The small molecule below binds the protein below.
Small molecule (SMILES): C=C(C)[C@]12C[C@@H](C)[C@@]34O[C@](Cc5ccccc5)(O[C@@H]1[C@@H]3C=C(COC(=O)Cc1ccc(O)c(OC)c1)C[C@]1(O)C(=O)C(C)=C[C@@H]41)O2

Sequence of chain 1.D:
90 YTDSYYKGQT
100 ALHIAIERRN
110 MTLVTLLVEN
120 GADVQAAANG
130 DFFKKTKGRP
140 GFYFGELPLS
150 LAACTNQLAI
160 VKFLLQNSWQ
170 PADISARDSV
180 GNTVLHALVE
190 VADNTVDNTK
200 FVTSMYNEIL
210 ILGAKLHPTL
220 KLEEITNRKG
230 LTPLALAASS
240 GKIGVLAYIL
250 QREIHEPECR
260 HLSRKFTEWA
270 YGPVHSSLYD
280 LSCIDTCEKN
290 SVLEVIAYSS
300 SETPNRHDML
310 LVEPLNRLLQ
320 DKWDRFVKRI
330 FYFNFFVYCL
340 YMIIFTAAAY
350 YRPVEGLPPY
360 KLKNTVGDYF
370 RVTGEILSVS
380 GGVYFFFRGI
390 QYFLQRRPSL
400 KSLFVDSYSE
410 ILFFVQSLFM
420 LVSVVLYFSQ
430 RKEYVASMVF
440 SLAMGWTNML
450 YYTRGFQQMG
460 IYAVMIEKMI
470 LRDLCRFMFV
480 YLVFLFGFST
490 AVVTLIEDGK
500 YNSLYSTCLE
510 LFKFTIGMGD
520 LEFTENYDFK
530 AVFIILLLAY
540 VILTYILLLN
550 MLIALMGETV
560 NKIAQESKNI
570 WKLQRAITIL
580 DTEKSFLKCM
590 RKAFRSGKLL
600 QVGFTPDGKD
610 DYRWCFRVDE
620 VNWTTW

Binding-site contacts:
Ligand atom CBL contacts residue LEU542 of chain 1.C at 3.9 Å (hydrophobic).
Ligand atom OAI contacts residue ARG453 of chain 1.D at 3.4 Å (salt-bridge).
Ligand atom CAP contacts residue LEU411 of chain 1.D at 3.4 Å (hydrophobic).
Ligand atom OAE contacts residue MET443 of chain 1.D at 3.9 Å.
Ligand atom CBT contacts residue ASN447 of chain 1.D at 3.4 Å.
Ligand atom CBB contacts residue TYR407 of chain 1.D at 3.2 Å (hydrophobic).
Ligand atom OAH contacts residue SER408 of chain 1.D at 2.8 Å (h-bond).
Ligand atom OAI contacts residue SER408 of chain 1.D at 2.4 Å (h-bond).
Ligand atom CBT contacts residue LEU411 of chain 1.D at 3.8 Å (hydrophobic).
Ligand atom CBD contacts residue LEU411 of chain 1.D at 3.5 Å (hydrophobic).
Ligand atom OAD contacts residue LEU411 of chain 1.D at 4.0 Å.
Ligand atom CBM contacts residue THR446 of chain 1.D at 3.6 Å.
Ligand atom CAK contacts residue LEU411 of chain 1.D at 3.9 Å (hydrophobic).
Ligand atom CBA contacts residue MET443 of chain 1.D at 3.8 Å (hydrophobic).
Ligand atom CBQ contacts residue SER408 of chain 1.D at 3.5 Å.
Ligand atom CAZ contacts residue MET443 of chain 1.D at 3.6 Å (hydrophobic).
Ligand atom CBQ contacts residue LEU411 of chain 1.D at 3.9 Å (hydrophobic).
Ligand atom OAG contacts residue TYR407 of chain 1.D at 3.3 Å.
Ligand atom CBS contacts residue SER408 of chain 1.D at 3.4 Å.
Ligand atom OAF contacts residue THR446 of chain 1.D at 3.0 Å.
Ligand atom CBT contacts residue TYR450 of chain 1.D at 3.7 Å (hydrophobic).
Ligand atom CAU contacts residue THR446 of chain 1.D at 3.6 Å.
Ligand atom CBP contacts residue TYR407 of chain 1.D at 3.6 Å (hydrophobic).
Ligand atom OAH contacts residue TYR450 of chain 1.D at 3.5 Å.
Ligand atom CBT contacts residue SER408 of chain 1.D at 3.9 Å.
Ligand atom OAG contacts residue LEU411 of chain 1.D at 3.5 Å.
Ligand atom CBS contacts residue GLU466 of chain 1.D at 3.4 Å.
Ligand atom OAE contacts residue THR446 of chain 1.D at 3.1 Å (h-bond).
Ligand atom CBR contacts residue GLU466 of chain 1.D at 3.0 Å.
Ligand atom CBC contacts residue ILE469 of chain 1.D at 3.7 Å (hydrophobic).
Ligand atom OAI contacts residue TYR407 of chain 1.D at 3.7 Å.
Ligand atom CBK contacts residue THR446 of chain 1.D at 3.6 Å.
Ligand atom CAL contacts residue TYR407 of chain 1.D at 3.8 Å (hydrophobic).
Ligand atom OAI contacts residue GLU466 of chain 1.D at 2.9 Å (salt-bridge).
Ligand atom OAD contacts residue MET443 of chain 1.D at 3.4 Å.
Ligand atom CBJ contacts residue LEU542 of chain 1.C at 3.7 Å (hydrophobic).
Ligand atom CBS contacts residue TYR407 of chain 1.D at 3.5 Å (hydrophobic).
Ligand atom CBR contacts residue TYR407 of chain 1.D at 3.4 Å (hydrophobic).
Ligand atom CBT contacts residue PHE412 of chain 1.D at 3.9 Å (hydrophobic).
Ligand atom CBO contacts residue LEU411 of chain 1.D at 3.7 Å (hydrophobic).

Sequence of chain 1.C:
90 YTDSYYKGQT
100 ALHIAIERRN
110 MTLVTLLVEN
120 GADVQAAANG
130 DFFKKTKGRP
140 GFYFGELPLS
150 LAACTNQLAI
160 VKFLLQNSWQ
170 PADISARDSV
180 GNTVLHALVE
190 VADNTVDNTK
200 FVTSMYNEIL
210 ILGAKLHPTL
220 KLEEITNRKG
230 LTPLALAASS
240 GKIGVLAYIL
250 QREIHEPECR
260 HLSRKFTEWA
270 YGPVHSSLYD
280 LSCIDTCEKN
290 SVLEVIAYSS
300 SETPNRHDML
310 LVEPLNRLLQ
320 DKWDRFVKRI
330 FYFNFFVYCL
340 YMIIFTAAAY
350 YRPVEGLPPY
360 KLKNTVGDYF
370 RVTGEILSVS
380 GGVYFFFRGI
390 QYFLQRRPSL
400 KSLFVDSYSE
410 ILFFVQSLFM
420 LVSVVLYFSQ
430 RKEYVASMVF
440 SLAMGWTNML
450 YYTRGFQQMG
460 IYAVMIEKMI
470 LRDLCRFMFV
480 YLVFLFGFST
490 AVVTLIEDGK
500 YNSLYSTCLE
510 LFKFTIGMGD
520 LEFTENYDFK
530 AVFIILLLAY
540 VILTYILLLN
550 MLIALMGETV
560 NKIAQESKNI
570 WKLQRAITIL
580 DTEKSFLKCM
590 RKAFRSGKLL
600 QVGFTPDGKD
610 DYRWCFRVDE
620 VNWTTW